A protein and the small-molecule ligand that binds it are described below.
Small molecule (SMILES): CC(=O)N[C@@H]1[C@@H](O)[C@H](O)[C@@H](CO)O[C@H]1O

Binding-site contacts:
Ligand atom C8 contacts residue PHE189 of chain 1.C at 4.2 Å (hydrophobic).
Ligand atom O7 contacts residue NAG1 of chain 1.U at 2.9 Å (h-bond).
Ligand atom O6 contacts residue ASP208 of chain 1.D at 4.4 Å.
Ligand atom C7 contacts residue NAG1 of chain 1.U at 3.3 Å.
Ligand atom C6 contacts residue NAG1 of chain 1.U at 4.4 Å.
Ligand atom O6 contacts residue NAG1 of chain 1.U at 3.5 Å (h-bond).
Ligand atom C8 contacts residue ARG185 of chain 1.C at 3.6 Å.
Ligand atom C1 contacts residue NAG1 of chain 1.U at 2.4 Å.
Ligand atom C5 contacts residue NAG1 of chain 1.U at 4.2 Å.
Ligand atom N2 contacts residue NAG1 of chain 1.U at 3.4 Å (h-bond).
Ligand atom O5 contacts residue NAG1 of chain 1.U at 2.8 Å (h-bond).
Ligand atom C8 contacts residue NAG1 of chain 1.U at 4.4 Å.
Ligand atom O7 contacts residue ARG185 of chain 1.C at 3.0 Å (salt-bridge).
Ligand atom C7 contacts residue ARG185 of chain 1.C at 3.8 Å.
Ligand atom C2 contacts residue NAG1 of chain 1.U at 3.1 Å.
Ligand atom O6 contacts residue LEU207 of chain 1.D at 4.4 Å.
Ligand atom C3 contacts residue NAG1 of chain 1.U at 4.5 Å.

Sequence of chain 1.D:
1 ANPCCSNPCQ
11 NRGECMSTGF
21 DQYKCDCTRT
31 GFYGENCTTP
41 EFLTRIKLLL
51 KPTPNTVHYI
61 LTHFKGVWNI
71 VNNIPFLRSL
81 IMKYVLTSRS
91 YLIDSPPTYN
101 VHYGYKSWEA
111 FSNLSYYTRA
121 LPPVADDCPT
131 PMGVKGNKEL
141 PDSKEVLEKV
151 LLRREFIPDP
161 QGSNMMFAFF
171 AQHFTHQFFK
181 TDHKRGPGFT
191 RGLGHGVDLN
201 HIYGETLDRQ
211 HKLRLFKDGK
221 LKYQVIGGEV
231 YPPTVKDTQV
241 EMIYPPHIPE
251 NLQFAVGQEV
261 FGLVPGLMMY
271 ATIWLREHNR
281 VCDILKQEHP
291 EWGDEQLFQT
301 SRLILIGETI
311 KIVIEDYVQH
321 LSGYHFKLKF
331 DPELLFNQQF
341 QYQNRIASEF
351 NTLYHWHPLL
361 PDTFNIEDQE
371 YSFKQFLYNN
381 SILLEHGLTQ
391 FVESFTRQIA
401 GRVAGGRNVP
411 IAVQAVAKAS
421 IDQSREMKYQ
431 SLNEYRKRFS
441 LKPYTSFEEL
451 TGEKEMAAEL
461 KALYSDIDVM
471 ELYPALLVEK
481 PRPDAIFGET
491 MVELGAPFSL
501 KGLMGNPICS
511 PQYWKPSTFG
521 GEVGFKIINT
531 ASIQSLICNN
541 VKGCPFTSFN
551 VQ

Sequence of chain 1.C:
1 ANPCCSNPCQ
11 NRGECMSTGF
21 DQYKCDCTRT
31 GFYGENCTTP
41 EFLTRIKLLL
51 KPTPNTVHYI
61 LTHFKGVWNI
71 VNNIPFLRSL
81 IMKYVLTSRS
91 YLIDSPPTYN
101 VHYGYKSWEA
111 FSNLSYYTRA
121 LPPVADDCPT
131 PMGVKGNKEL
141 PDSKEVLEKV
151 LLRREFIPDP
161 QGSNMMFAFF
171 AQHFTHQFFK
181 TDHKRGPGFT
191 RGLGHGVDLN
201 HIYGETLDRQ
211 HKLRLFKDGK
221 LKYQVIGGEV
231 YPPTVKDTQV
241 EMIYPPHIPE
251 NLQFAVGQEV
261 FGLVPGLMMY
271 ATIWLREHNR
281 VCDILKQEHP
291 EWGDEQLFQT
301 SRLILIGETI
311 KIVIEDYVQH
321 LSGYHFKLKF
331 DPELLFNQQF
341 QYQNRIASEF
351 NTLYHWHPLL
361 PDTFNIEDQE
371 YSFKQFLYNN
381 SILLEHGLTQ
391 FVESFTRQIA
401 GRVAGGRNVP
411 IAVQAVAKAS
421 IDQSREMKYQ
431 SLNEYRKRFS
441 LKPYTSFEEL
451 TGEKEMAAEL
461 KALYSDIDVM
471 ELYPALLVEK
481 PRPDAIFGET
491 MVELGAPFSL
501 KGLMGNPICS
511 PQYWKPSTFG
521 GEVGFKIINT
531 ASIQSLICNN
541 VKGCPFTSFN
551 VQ